Binding-site contacts:
Ligand atom CB contacts residue TYR183 of chain 1.B at 3.6 Å (hydrophobic).
Ligand atom N contacts residue PHE87 of chain 1.A at 4.0 Å.
Ligand atom N contacts residue TYR226 of chain 1.B at 3.9 Å.
Ligand atom CD contacts residue PHE231 of chain 1.B at 3.6 Å (hydrophobic).
Ligand atom O contacts residue LEU141 of chain 1.A at 3.6 Å.
Ligand atom O contacts residue THR228 of chain 1.B at 4.3 Å.
Ligand atom O contacts residue SER153 of chain 1.A at 2.9 Å (h-bond).
Ligand atom CG contacts residue TYR183 of chain 1.B at 4.1 Å (hydrophobic).
Ligand atom CD contacts residue TYR226 of chain 1.B at 4.2 Å (hydrophobic).
Ligand atom N contacts residue PHE123 of chain 1.B at 3.7 Å.
Ligand atom CG contacts residue ARG89 of chain 1.A at 3.5 Å.
Ligand atom C contacts residue SER153 of chain 1.A at 3.1 Å.
Ligand atom C contacts residue TYR183 of chain 1.B at 3.9 Å (hydrophobic).
Ligand atom CD contacts residue TYR183 of chain 1.B at 3.9 Å (hydrophobic).
Ligand atom C contacts residue PHE87 of chain 1.A at 4.0 Å (hydrophobic).
Ligand atom OXT contacts residue TYR183 of chain 1.B at 2.8 Å (h-bond).
Ligand atom CB contacts residue SER182 of chain 1.B at 4.4 Å.
Ligand atom CB contacts residue PHE231 of chain 1.B at 4.0 Å (hydrophobic).
Ligand atom N contacts residue SER182 of chain 1.B at 3.5 Å (h-bond).
Ligand atom C contacts residue ARG89 of chain 1.A at 3.2 Å.
Ligand atom O contacts residue ARG89 of chain 1.A at 3.0 Å (salt-bridge).
Ligand atom OXT contacts residue ARG89 of chain 1.A at 3.3 Å (salt-bridge).
Ligand atom N contacts residue TYR183 of chain 1.B at 3.8 Å.
Ligand atom OXT contacts residue PHE87 of chain 1.A at 3.4 Å.
Ligand atom CG contacts residue PHE87 of chain 1.A at 3.9 Å (hydrophobic).
Ligand atom CD contacts residue SER182 of chain 1.B at 3.3 Å.
Ligand atom OXT contacts residue SER153 of chain 1.A at 2.5 Å (h-bond).
Ligand atom N contacts residue GLU181 of chain 1.B at 4.0 Å.

This small molecule binds to this protein.
Small molecule (SMILES): NCCCC(=O)O

Sequence of chain 1.A:
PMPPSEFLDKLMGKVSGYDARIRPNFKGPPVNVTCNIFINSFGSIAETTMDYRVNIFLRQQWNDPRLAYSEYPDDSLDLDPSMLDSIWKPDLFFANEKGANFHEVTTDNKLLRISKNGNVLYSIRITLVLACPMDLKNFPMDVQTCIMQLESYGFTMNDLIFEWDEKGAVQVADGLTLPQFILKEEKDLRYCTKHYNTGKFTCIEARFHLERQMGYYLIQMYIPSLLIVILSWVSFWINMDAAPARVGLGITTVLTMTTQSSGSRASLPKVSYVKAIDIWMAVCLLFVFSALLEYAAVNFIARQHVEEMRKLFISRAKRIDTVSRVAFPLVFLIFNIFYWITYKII

Sequence of chain 1.B:
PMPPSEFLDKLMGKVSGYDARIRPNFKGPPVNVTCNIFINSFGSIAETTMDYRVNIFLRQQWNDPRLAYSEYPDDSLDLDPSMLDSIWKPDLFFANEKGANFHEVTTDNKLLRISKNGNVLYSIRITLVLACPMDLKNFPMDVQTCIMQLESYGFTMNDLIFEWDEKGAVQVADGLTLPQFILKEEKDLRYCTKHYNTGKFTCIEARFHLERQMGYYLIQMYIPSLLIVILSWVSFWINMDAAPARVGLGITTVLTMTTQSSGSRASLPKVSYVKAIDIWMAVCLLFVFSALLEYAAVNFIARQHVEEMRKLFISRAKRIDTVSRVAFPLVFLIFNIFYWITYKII